Sequence of chain 27.A:
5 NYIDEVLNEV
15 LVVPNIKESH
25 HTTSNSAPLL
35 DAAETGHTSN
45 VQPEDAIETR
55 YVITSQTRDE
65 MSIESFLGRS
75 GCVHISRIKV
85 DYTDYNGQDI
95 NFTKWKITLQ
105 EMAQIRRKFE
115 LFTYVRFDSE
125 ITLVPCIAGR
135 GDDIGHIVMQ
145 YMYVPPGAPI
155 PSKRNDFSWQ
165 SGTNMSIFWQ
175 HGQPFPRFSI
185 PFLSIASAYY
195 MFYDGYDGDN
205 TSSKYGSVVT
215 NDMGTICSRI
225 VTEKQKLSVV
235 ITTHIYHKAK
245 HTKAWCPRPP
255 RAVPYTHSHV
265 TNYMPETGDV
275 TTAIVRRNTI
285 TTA

A small-molecule ligand and the protein it binds are described below.
Small molecule (SMILES): Cc1cc(CCCOc2c(Cl)cc(C3=NCCO3)cc2Cl)on1

Binding-site contacts:
Ligand atom O1 contacts residue MET217 of chain 27.A at 2.7 Å (h-bond).
Ligand atom C4B contacts residue ILE220 of chain 27.A at 4.2 Å (hydrophobic).
Ligand atom CL2 contacts residue TYR147 of chain 27.A at 2.4 Å.
Ligand atom C4A contacts residue MET146 of chain 27.A at 4.0 Å (hydrophobic).
Ligand atom C3C contacts residue ILE101 of chain 27.A at 3.8 Å (hydrophobic).
Ligand atom C1B contacts residue ILE125 of chain 27.A at 3.6 Å (hydrophobic).
Ligand atom N2 contacts residue MET217 of chain 27.A at 3.1 Å (h-bond).
Ligand atom C5B contacts residue ILE125 of chain 27.A at 3.5 Å (hydrophobic).
Ligand atom C3 contacts residue MET217 of chain 27.A at 4.2 Å (hydrophobic).
Ligand atom C3B contacts residue ILE125 of chain 27.A at 4.3 Å (hydrophobic).
Ligand atom N3A contacts residue ILE220 of chain 27.A at 4.3 Å.
Ligand atom C31 contacts residue LEU103 of chain 27.A at 4.1 Å (hydrophobic).
Ligand atom CL1 contacts residue ILE125 of chain 27.A at 3.7 Å.
Ligand atom C2A contacts residue ILE220 of chain 27.A at 4.1 Å (hydrophobic).
Ligand atom C2C contacts residue ILE101 of chain 27.A at 4.2 Å (hydrophobic).
Ligand atom O1A contacts residue ILE239 of chain 27.A at 4.3 Å.
Ligand atom CL2 contacts residue LEU187 of chain 27.A at 3.9 Å.
Ligand atom C6B contacts residue ILE125 of chain 27.A at 3.3 Å (hydrophobic).
Ligand atom C2B contacts residue TYR147 of chain 27.A at 3.4 Å (hydrophobic).
Ligand atom C5A contacts residue TYR145 of chain 27.A at 3.7 Å (hydrophobic).
Ligand atom C5B contacts residue ILE220 of chain 27.A at 4.3 Å (hydrophobic).
Ligand atom C2B contacts residue ILE125 of chain 27.A at 4.1 Å (hydrophobic).
Ligand atom C31 contacts residue MET195 of chain 27.A at 3.9 Å (hydrophobic).
Ligand atom C5 contacts residue MET217 of chain 27.A at 3.8 Å (hydrophobic).
Ligand atom N3A contacts residue TYR147 of chain 27.A at 4.1 Å.
Ligand atom C3 contacts residue LEU103 of chain 27.A at 4.3 Å (hydrophobic).
Ligand atom C5A contacts residue LEU127 of chain 27.A at 3.8 Å (hydrophobic).
Ligand atom C2C contacts residue MET217 of chain 27.A at 3.9 Å (hydrophobic).
Ligand atom N2 contacts residue ASN215 of chain 27.A at 3.9 Å.
Ligand atom N3A contacts residue PHE182 of chain 27.A at 4.1 Å.
Ligand atom CL2 contacts residue ILE184 of chain 27.A at 4.2 Å.
Ligand atom C4B contacts residue ILE125 of chain 27.A at 4.0 Å (hydrophobic).
Ligand atom C3B contacts residue TYR147 of chain 27.A at 3.3 Å (hydrophobic).
Ligand atom C2B contacts residue ILE184 of chain 27.A at 4.1 Å (hydrophobic).
Ligand atom O1B contacts residue ILE125 of chain 27.A at 4.1 Å.
Ligand atom CL1 contacts residue ILE239 of chain 27.A at 4.0 Å.
Ligand atom C4 contacts residue LEU103 of chain 27.A at 3.6 Å (hydrophobic).
Ligand atom C4A contacts residue TYR145 of chain 27.A at 3.7 Å (hydrophobic).
Ligand atom C2A contacts residue PHE182 of chain 27.A at 4.1 Å (hydrophobic).
Ligand atom O1A contacts residue LEU127 of chain 27.A at 4.1 Å.